This small molecule binds to this protein.
Small molecule (SMILES): CC(=O)N[C@H]1[C@H](O[C@H]2[C@H](O)[C@@H](NC(C)=O)CO[C@@H]2CO)O[C@H](CO)[C@@H](O[C@@H]2O[C@H](CO)[C@@H](O)[C@H](O[C@H]3O[C@H](CO)[C@@H](O)[C@H](O)[C@@H]3O)[C@@H]2O)[C@@H]1O

Binding-site contacts:
Ligand atom C7 contacts residue THR34 of chain 3.A at 4.1 Å.
Ligand atom C6 contacts residue LEU52 of chain 3.B at 3.9 Å (hydrophobic).
Ligand atom C8 contacts residue THR34 of chain 3.A at 3.2 Å.
Ligand atom O7 contacts residue THR34 of chain 3.A at 4.2 Å.
Ligand atom C1 contacts residue ASN32 of chain 3.A at 1.4 Å.
Ligand atom O6 contacts residue LEU52 of chain 3.B at 3.5 Å.
Ligand atom C5 contacts residue ASN32 of chain 3.A at 3.7 Å.
Ligand atom C4 contacts residue ASN32 of chain 3.A at 4.3 Å.
Ligand atom C3 contacts residue ASN32 of chain 3.A at 3.8 Å.
Ligand atom O5 contacts residue ASN32 of chain 3.A at 2.3 Å (h-bond).
Ligand atom C5 contacts residue THR312 of chain 3.A at 4.2 Å.
Ligand atom C1 contacts residue THR312 of chain 3.A at 3.8 Å.
Ligand atom O6 contacts residue THR312 of chain 3.A at 4.0 Å.
Ligand atom C6 contacts residue THR312 of chain 3.A at 4.1 Å.
Ligand atom C2 contacts residue ASN32 of chain 3.A at 2.5 Å.
Ligand atom O7 contacts residue ASN32 of chain 3.A at 3.8 Å.
Ligand atom C7 contacts residue ASN32 of chain 3.A at 3.5 Å.
Ligand atom N2 contacts residue ASN32 of chain 3.A at 2.9 Å (h-bond).
Ligand atom O5 contacts residue THR312 of chain 3.A at 3.1 Å (h-bond).

Sequence of chain 3.A:
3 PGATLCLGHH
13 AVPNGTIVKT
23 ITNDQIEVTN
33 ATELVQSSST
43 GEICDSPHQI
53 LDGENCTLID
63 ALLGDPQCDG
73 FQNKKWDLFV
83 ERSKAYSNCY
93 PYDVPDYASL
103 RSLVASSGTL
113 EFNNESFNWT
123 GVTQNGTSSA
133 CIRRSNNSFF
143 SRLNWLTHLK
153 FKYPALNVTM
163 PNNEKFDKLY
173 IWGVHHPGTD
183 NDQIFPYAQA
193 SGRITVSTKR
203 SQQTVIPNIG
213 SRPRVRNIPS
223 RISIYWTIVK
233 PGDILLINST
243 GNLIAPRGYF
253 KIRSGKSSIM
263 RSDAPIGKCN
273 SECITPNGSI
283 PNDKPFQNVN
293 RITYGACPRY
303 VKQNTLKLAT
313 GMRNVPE

Sequence of chain 3.B:
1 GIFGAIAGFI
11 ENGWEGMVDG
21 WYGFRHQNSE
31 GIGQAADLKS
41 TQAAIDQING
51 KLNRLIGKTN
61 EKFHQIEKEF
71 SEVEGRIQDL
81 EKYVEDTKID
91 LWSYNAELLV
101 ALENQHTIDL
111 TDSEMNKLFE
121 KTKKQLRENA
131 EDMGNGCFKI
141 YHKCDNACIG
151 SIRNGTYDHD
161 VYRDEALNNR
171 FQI